This protein binds this small molecule.
Small molecule (SMILES): CC[Hg]Sc1ccccc1C(=O)O

Binding-site contacts:
Ligand atom CD1 contacts residue PRO491 of chain 1.A at 3.9 Å (hydrophobic).
Ligand atom CG1 contacts residue PRO491 of chain 1.A at 4.1 Å (hydrophobic).
Ligand atom CE2 contacts residue LEU299 of chain 1.A at 3.9 Å (hydrophobic).
Ligand atom SD contacts residue HG1 of chain 1.K at 2.1 Å.
Ligand atom CE1 contacts residue HG1 of chain 1.K at 3.4 Å.
Ligand atom HG contacts residue HG1 of chain 1.J at 4.0 Å.
Ligand atom CZ contacts residue HG1 of chain 1.K at 3.8 Å.
Ligand atom CD2 contacts residue LEU299 of chain 1.A at 3.9 Å (hydrophobic).
Ligand atom HG contacts residue HG1 of chain 1.K at 3.4 Å.
Ligand atom CD2 contacts residue PHE503 of chain 1.A at 4.0 Å (hydrophobic).
Ligand atom HG contacts residue PRO491 of chain 1.A at 3.8 Å.
Ligand atom CE2 contacts residue ILE297 of chain 1.A at 3.9 Å (hydrophobic).
Ligand atom CE1 contacts residue PRO491 of chain 1.A at 3.9 Å (hydrophobic).
Ligand atom CD2 contacts residue ILE297 of chain 1.A at 3.7 Å (hydrophobic).
Ligand atom CD2 contacts residue PRO491 of chain 1.A at 3.9 Å (hydrophobic).
Ligand atom CE2 contacts residue PRO491 of chain 1.A at 3.8 Å (hydrophobic).
Ligand atom CG contacts residue ASN298 of chain 1.A at 3.9 Å.
Ligand atom CD1 contacts residue HG1 of chain 1.L at 4.3 Å.
Ligand atom CZ contacts residue PRO491 of chain 1.A at 4.0 Å (hydrophobic).
Ligand atom CD1 contacts residue HG1 of chain 1.K at 4.5 Å.
Ligand atom OD2 contacts residue ASN298 of chain 1.A at 3.4 Å (h-bond).
Ligand atom CZ contacts residue ASN298 of chain 1.A at 4.3 Å.
Ligand atom CG1 contacts residue PHE503 of chain 1.A at 4.0 Å (hydrophobic).
Ligand atom SD contacts residue HG1 of chain 1.J at 3.8 Å.
Ligand atom CG contacts residue HG1 of chain 1.K at 3.5 Å.
Ligand atom CD2 contacts residue GLY504 of chain 1.A at 4.1 Å.
Ligand atom OD2 contacts residue HG1 of chain 1.K at 4.0 Å.
Ligand atom CG1 contacts residue GLY504 of chain 1.A at 3.7 Å.
Ligand atom CE2 contacts residue ASN298 of chain 1.A at 3.6 Å.
Ligand atom OD1 contacts residue HG1 of chain 1.K at 3.1 Å.

Sequence of chain 1.A:
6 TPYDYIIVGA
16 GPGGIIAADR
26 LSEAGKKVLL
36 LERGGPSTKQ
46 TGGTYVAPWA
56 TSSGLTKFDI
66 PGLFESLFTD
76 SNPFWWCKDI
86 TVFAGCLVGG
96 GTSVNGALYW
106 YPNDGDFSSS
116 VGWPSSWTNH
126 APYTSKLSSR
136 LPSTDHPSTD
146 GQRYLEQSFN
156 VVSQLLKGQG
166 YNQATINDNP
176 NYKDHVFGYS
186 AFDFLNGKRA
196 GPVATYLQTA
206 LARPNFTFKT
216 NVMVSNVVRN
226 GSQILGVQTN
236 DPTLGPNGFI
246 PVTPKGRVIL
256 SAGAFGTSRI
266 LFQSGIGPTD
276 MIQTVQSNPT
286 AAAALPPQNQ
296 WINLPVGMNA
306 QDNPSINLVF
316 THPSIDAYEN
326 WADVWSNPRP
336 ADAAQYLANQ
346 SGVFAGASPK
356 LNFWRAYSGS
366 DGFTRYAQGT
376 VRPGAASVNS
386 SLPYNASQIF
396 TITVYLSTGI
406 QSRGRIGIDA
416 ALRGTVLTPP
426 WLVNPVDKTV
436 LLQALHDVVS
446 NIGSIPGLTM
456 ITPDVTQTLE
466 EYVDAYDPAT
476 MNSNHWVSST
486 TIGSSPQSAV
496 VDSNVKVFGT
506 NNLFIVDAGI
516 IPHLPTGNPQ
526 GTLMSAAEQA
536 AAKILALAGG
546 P